Sequence of chain 1.A:
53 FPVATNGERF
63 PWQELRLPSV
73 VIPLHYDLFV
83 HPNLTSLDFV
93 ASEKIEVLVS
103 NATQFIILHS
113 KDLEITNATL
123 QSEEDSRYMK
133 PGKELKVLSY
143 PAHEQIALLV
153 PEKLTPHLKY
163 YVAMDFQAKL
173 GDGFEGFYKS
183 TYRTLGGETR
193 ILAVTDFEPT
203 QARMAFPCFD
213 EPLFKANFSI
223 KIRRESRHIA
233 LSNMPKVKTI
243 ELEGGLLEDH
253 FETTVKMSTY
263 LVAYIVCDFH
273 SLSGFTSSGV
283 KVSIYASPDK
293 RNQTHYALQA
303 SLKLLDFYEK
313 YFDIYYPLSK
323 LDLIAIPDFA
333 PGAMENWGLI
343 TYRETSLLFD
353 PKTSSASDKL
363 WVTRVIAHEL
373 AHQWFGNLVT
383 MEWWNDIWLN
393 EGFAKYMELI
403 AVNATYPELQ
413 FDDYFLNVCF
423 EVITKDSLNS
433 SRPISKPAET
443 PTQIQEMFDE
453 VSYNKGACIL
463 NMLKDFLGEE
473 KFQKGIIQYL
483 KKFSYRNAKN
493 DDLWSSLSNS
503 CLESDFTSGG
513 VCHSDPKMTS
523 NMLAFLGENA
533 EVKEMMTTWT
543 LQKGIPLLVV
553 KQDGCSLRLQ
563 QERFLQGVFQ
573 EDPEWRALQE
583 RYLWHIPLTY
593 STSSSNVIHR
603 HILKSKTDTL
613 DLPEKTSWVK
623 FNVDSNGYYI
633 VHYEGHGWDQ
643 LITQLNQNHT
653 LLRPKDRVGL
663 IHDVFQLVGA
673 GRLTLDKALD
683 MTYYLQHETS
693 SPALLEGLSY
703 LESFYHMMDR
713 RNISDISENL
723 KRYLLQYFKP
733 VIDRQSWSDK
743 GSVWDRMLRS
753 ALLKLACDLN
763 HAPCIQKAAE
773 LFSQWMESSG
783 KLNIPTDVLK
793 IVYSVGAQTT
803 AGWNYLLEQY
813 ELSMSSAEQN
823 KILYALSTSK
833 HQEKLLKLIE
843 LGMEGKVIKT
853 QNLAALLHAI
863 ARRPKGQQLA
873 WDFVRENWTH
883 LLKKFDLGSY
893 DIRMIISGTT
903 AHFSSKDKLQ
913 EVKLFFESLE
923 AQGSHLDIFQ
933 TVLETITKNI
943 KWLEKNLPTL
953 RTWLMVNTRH

Binding-site contacts:
Ligand atom O5 contacts residue ASN119 of chain 1.A at 2.4 Å (h-bond).
Ligand atom C8 contacts residue ASP167 of chain 1.A at 3.3 Å.
Ligand atom C2 contacts residue ASN119 of chain 1.A at 2.5 Å.
Ligand atom O7 contacts residue ASP167 of chain 1.A at 4.2 Å.
Ligand atom C5 contacts residue ASN119 of chain 1.A at 3.7 Å.
Ligand atom C7 contacts residue ASN119 of chain 1.A at 3.1 Å.
Ligand atom N2 contacts residue ASP167 of chain 1.A at 4.0 Å.
Ligand atom O7 contacts residue ASN119 of chain 1.A at 2.9 Å (h-bond).
Ligand atom N2 contacts residue ASN119 of chain 1.A at 2.9 Å (h-bond).
Ligand atom C4 contacts residue ASN119 of chain 1.A at 4.3 Å.
Ligand atom C8 contacts residue ASN119 of chain 1.A at 4.3 Å.
Ligand atom C3 contacts residue ASN119 of chain 1.A at 3.8 Å.
Ligand atom C7 contacts residue ASP167 of chain 1.A at 3.9 Å.
Ligand atom C1 contacts residue ASN119 of chain 1.A at 1.5 Å.

This protein binds this small molecule.
Small molecule (SMILES): CC(=O)N[C@@H]1[C@@H](O)[C@H](O)[C@@H](CO)O[C@H]1O